Binding-site contacts:
Ligand atom O2A contacts residue SER166 of chain 1.A at 2.6 Å (h-bond).
Ligand atom O2A contacts residue SER164 of chain 1.A at 3.1 Å (h-bond).
Ligand atom PA contacts residue SER219 of chain 1.A at 3.4 Å.
Ligand atom C1 contacts residue ARG169 of chain 1.A at 3.4 Å.
Ligand atom O2B contacts residue THR220 of chain 1.A at 3.7 Å.
Ligand atom O6 contacts residue MET223 of chain 1.A at 3.6 Å.
Ligand atom O5 contacts residue SER219 of chain 1.A at 3.5 Å (h-bond).
Ligand atom O2A contacts residue TYR26 of chain 1.A at 3.7 Å.
Ligand atom O2B contacts residue GLY165 of chain 1.A at 3.7 Å.
Ligand atom O1 contacts residue ARG169 of chain 1.A at 3.1 Å (salt-bridge).
Ligand atom O5 contacts residue MET223 of chain 1.A at 3.5 Å.
Ligand atom O1B contacts residue LYS29 of chain 1.A at 2.8 Å (salt-bridge).
Ligand atom O3B contacts residue TYR26 of chain 1.A at 2.8 Å (h-bond).
Ligand atom C1 contacts residue ALA22 of chain 1.A at 3.5 Å (hydrophobic).
Ligand atom O3B contacts residue ILE35 of chain 1.A at 3.8 Å.
Ligand atom O1A contacts residue SER219 of chain 1.A at 2.6 Å (h-bond).
Ligand atom PA contacts residue SER166 of chain 1.A at 3.8 Å.
Ligand atom O2A contacts residue GLY165 of chain 1.A at 3.7 Å.
Ligand atom C4 contacts residue TYR26 of chain 1.A at 3.4 Å (hydrophobic).
Ligand atom C2 contacts residue TYR26 of chain 1.A at 3.3 Å (hydrophobic).
Ligand atom PB contacts residue ARG81 of chain 1.A at 3.7 Å.
Ligand atom O1A contacts residue SER164 of chain 1.A at 3.8 Å.
Ligand atom O2 contacts residue ARG169 of chain 1.A at 2.7 Å (salt-bridge).
Ligand atom O2B contacts residue SER164 of chain 1.A at 2.9 Å (h-bond).
Ligand atom O1 contacts residue TYR26 of chain 1.A at 2.9 Å (h-bond).
Ligand atom O2 contacts residue ALA22 of chain 1.A at 3.8 Å.
Ligand atom O2B contacts residue ARG81 of chain 1.A at 2.9 Å (salt-bridge).
Ligand atom O1 contacts residue ALA22 of chain 1.A at 3.2 Å.
Ligand atom C3A contacts residue PHE271 of chain 1.A at 3.6 Å (hydrophobic).
Ligand atom O5 contacts residue TYR26 of chain 1.A at 3.6 Å.
Ligand atom PB contacts residue TYR26 of chain 1.A at 3.8 Å.
Ligand atom PB contacts residue LYS29 of chain 1.A at 3.7 Å.
Ligand atom O1B contacts residue ARG81 of chain 1.A at 2.9 Å (salt-bridge).
Ligand atom PB contacts residue THR220 of chain 1.A at 3.6 Å.
Ligand atom O3B contacts residue GLY165 of chain 1.A at 2.8 Å (h-bond).
Ligand atom O1B contacts residue THR220 of chain 1.A at 2.6 Å (h-bond).
Ligand atom O3A contacts residue ASP313 of chain 1.A at 3.7 Å.
Ligand atom O6 contacts residue TYR26 of chain 1.A at 3.8 Å.
Ligand atom O6 contacts residue SER219 of chain 1.A at 3.5 Å (h-bond).
Ligand atom O3B contacts residue LYS29 of chain 1.A at 3.7 Å.

The protein below binds the small molecule below.
Small molecule (SMILES): C[C@@](O)(CCO[P](=O)(O)OP(=O)(O)O)CC(=O)O

Sequence of chain 1.A:
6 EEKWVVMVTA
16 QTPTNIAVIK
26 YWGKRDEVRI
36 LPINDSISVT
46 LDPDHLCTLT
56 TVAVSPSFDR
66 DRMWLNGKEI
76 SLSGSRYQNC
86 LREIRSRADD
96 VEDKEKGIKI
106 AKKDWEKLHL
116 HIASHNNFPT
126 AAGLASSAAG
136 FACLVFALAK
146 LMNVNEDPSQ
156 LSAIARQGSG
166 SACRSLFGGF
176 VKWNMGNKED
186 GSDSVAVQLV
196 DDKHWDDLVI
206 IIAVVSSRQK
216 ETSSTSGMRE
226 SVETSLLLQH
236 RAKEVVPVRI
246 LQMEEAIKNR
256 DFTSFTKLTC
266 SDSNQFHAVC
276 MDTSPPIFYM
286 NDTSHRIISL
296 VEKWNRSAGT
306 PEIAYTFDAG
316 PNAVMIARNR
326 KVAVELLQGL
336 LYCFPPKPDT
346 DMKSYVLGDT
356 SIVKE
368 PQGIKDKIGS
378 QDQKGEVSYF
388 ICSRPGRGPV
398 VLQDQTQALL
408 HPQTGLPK